This small molecule binds to this protein.
Small molecule (SMILES): O=C(COP(=O)(O)O)N(O)CCCCO

Sequence of chain 1.G:
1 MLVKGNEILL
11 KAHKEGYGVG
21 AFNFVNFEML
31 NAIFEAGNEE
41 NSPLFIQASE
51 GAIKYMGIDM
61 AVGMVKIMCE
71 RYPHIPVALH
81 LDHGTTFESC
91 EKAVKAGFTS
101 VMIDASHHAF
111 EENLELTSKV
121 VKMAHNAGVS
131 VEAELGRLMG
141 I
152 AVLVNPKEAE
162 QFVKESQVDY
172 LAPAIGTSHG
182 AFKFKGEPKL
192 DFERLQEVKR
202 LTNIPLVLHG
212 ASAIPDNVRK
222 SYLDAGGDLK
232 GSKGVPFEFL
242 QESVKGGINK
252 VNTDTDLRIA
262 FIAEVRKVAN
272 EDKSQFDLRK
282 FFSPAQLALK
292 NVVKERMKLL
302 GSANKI

Binding-site contacts:
Ligand atom O13 contacts residue HIS180 of chain 1.G at 3.2 Å.
Ligand atom O18 contacts residue THR256 of chain 1.G at 2.6 Å (h-bond).
Ligand atom O17 contacts residue ALA212 of chain 1.G at 3.1 Å (h-bond).
Ligand atom O01 contacts residue HIS83 of chain 1.G at 3.0 Å (h-bond).
Ligand atom O19 contacts residue ASP255 of chain 1.G at 2.8 Å (salt-bridge).
Ligand atom C12 contacts residue HIS180 of chain 1.G at 3.4 Å.
Ligand atom C06 contacts residue ASP255 of chain 1.G at 3.3 Å.
Ligand atom P16 contacts residue SER213 of chain 1.G at 3.6 Å.
Ligand atom O17 contacts residue LYS184 of chain 1.G at 2.5 Å (salt-bridge).
Ligand atom C03 contacts residue ASP82 of chain 1.G at 3.0 Å.
Ligand atom O13 contacts residue HIS210 of chain 1.G at 3.4 Å (h-bond).
Ligand atom O15 contacts residue GLY211 of chain 1.G at 3.1 Å.
Ligand atom C12 contacts residue ZN1 of chain 1.GA at 3.0 Å.
Ligand atom P16 contacts residue LYS184 of chain 1.G at 3.7 Å.
Ligand atom O18 contacts residue HIS180 of chain 1.G at 3.7 Å.
Ligand atom O01 contacts residue ASN253 of chain 1.G at 3.3 Å (h-bond).
Ligand atom C05 contacts residue HIS180 of chain 1.G at 3.6 Å.
Ligand atom O07 contacts residue THR256 of chain 1.G at 3.4 Å (h-bond).
Ligand atom C03 contacts residue ASP255 of chain 1.G at 3.8 Å.
Ligand atom C03 contacts residue ASN23 of chain 1.G at 3.4 Å.
Ligand atom O17 contacts residue SER213 of chain 1.G at 2.8 Å (h-bond).
Ligand atom C04 contacts residue ASP255 of chain 1.G at 3.6 Å.
Ligand atom O01 contacts residue ASP82 of chain 1.G at 2.7 Å (salt-bridge).
Ligand atom O01 contacts residue ZN1 of chain 1.GA at 2.3 Å.
Ligand atom O13 contacts residue ZN1 of chain 1.GA at 2.5 Å.
Ligand atom O18 contacts residue LYS184 of chain 1.G at 3.8 Å.
Ligand atom O07 contacts residue ASP255 of chain 1.G at 3.3 Å (salt-bridge).
Ligand atom O15 contacts residue HIS180 of chain 1.G at 3.7 Å.
Ligand atom P16 contacts residue THR256 of chain 1.G at 3.7 Å.
Ligand atom O17 contacts residue GLY211 of chain 1.G at 3.0 Å.
Ligand atom O19 contacts residue SER213 of chain 1.G at 2.7 Å (h-bond).
Ligand atom O13 contacts residue ASN253 of chain 1.G at 3.3 Å.
Ligand atom O19 contacts residue THR256 of chain 1.G at 2.8 Å (h-bond).
Ligand atom N02 contacts residue ZN1 of chain 1.GA at 2.9 Å.
Ligand atom O01 contacts residue HIS210 of chain 1.G at 3.4 Å (h-bond).
Ligand atom C12 contacts residue ASN253 of chain 1.G at 3.6 Å.
Ligand atom O18 contacts residue GLY181 of chain 1.G at 2.8 Å (h-bond).
Ligand atom N02 contacts residue ASP82 of chain 1.G at 3.3 Å (salt-bridge).
Ligand atom O13 contacts residue GLY211 of chain 1.G at 3.0 Å (h-bond).
Ligand atom C04 contacts residue ASP82 of chain 1.G at 3.6 Å.